A small-molecule ligand and the protein it binds are described below.
Small molecule (SMILES): O=C(Nc1ccncc1)[C@@H](NS(=O)(=O)c1cccc2nsnc12)c1ccccc1

Binding-site contacts:
Ligand atom N2 contacts residue LEU321 of chain 1.A at 4.1 Å.
Ligand atom C4 contacts residue THR260 of chain 1.A at 4.0 Å.
Ligand atom C4 contacts residue ALA256 of chain 1.A at 3.0 Å (hydrophobic).
Ligand atom C15 contacts residue PHE78 of chain 1.A at 4.0 Å (hydrophobic).
Ligand atom C16 contacts residue LEU321 of chain 1.A at 4.0 Å (hydrophobic).
Ligand atom C17 contacts residue LEU321 of chain 1.A at 4.1 Å (hydrophobic).
Ligand atom C5 contacts residue HEM1 of chain 1.B at 3.2 Å.
Ligand atom O3 contacts residue PHE255 of chain 1.A at 3.8 Å.
Ligand atom C18 contacts residue TYR76 of chain 1.A at 3.5 Å (hydrophobic).
Ligand atom C18 contacts residue PHE78 of chain 1.A at 4.0 Å (hydrophobic).
Ligand atom C2 contacts residue LEU321 of chain 1.A at 3.7 Å (hydrophobic).
Ligand atom C16 contacts residue MET433 of chain 1.A at 3.4 Å (hydrophobic).
Ligand atom N3 contacts residue MET79 of chain 1.A at 4.0 Å.
Ligand atom N5 contacts residue TYR76 of chain 1.A at 3.4 Å.
Ligand atom S2 contacts residue GLN72 of chain 1.A at 4.0 Å.
Ligand atom C18 contacts residue ILE323 of chain 1.A at 4.1 Å (hydrophobic).
Ligand atom S2 contacts residue TYR76 of chain 1.A at 3.9 Å.
Ligand atom C6 contacts residue LEU321 of chain 1.A at 3.6 Å (hydrophobic).
Ligand atom C3 contacts residue ALA256 of chain 1.A at 3.1 Å (hydrophobic).
Ligand atom C15 contacts residue LEU321 of chain 1.A at 4.1 Å (hydrophobic).
Ligand atom C5 contacts residue LEU321 of chain 1.A at 3.8 Å (hydrophobic).
Ligand atom N2 contacts residue HEM1 of chain 1.B at 2.5 Å.
Ligand atom O2 contacts residue TYR76 of chain 1.A at 3.7 Å.
Ligand atom S1 contacts residue MET79 of chain 1.A at 3.9 Å.
Ligand atom C3 contacts residue LEU321 of chain 1.A at 4.0 Å (hydrophobic).
Ligand atom N4 contacts residue HEM1 of chain 1.B at 4.0 Å.
Ligand atom C16 contacts residue PHE78 of chain 1.A at 4.1 Å (hydrophobic).
Ligand atom C16 contacts residue VAL434 of chain 1.A at 4.0 Å (hydrophobic).
Ligand atom C17 contacts residue MET433 of chain 1.A at 3.4 Å (hydrophobic).
Ligand atom O3 contacts residue MET79 of chain 1.A at 3.4 Å.
Ligand atom O3 contacts residue PHE83 of chain 1.A at 3.6 Å.
Ligand atom C17 contacts residue PHE78 of chain 1.A at 4.0 Å (hydrophobic).
Ligand atom C10 contacts residue ALA256 of chain 1.A at 3.9 Å (hydrophobic).
Ligand atom C15 contacts residue HIS259 of chain 1.A at 4.0 Å.
Ligand atom O2 contacts residue MET79 of chain 1.A at 3.6 Å.
Ligand atom C3 contacts residue THR260 of chain 1.A at 4.0 Å.
Ligand atom N3 contacts residue TYR76 of chain 1.A at 3.5 Å.
Ligand atom O1 contacts residue TYR76 of chain 1.A at 4.0 Å.
Ligand atom C4 contacts residue HEM1 of chain 1.B at 3.3 Å.
Ligand atom C19 contacts residue TYR76 of chain 1.A at 3.5 Å (hydrophobic).

Sequence of chain 1.A:
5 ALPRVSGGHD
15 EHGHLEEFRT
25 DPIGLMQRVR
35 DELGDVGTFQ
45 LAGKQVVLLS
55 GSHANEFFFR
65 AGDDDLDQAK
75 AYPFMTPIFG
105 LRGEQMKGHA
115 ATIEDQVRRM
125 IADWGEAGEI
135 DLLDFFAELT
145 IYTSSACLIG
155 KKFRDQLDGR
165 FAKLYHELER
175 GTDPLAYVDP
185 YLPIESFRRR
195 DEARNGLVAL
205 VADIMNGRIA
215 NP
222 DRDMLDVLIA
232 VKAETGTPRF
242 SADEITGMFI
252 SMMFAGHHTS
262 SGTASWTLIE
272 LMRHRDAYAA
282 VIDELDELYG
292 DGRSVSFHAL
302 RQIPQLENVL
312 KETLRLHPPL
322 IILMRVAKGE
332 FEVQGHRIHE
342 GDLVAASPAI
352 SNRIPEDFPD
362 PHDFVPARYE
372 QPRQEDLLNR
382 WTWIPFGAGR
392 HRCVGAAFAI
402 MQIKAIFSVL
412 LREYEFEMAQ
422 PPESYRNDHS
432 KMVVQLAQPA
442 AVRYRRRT